Sequence of chain 1.B:
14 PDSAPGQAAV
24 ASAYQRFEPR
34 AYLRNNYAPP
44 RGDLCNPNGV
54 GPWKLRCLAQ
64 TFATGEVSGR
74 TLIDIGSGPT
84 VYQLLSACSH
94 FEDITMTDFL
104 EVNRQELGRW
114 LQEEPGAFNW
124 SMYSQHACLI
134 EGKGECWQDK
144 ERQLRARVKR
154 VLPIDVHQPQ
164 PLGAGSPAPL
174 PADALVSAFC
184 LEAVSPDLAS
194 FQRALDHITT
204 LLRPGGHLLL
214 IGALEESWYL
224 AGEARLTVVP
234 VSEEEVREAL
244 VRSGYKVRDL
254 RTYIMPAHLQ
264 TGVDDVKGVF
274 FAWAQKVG

This protein binds this small molecule.
Small molecule (SMILES): Cn1c(N)nc2ccccc21

Binding-site contacts:
Ligand atom N09 contacts residue TYR35 of chain 1.B at 3.7 Å.
Ligand atom C08 contacts residue ASN39 of chain 1.B at 3.5 Å.
Ligand atom C06 contacts residue ARG44 of chain 1.B at 4.1 Å.
Ligand atom C07 contacts residue TYR40 of chain 1.B at 3.9 Å (hydrophobic).
Ligand atom N02 contacts residue PHE182 of chain 1.B at 3.5 Å.
Ligand atom N09 contacts residue TYR40 of chain 1.B at 3.0 Å (h-bond).
Ligand atom C06 contacts residue ASN39 of chain 1.B at 4.2 Å.
Ligand atom C04 contacts residue MET258 of chain 1.B at 4.1 Å (hydrophobic).
Ligand atom C07 contacts residue ASN39 of chain 1.B at 3.7 Å.
Ligand atom C04 contacts residue PHE182 of chain 1.B at 4.0 Å (hydrophobic).
Ligand atom C06 contacts residue VAL53 of chain 1.B at 3.6 Å (hydrophobic).
Ligand atom C03 contacts residue ARG44 of chain 1.B at 3.9 Å.
Ligand atom N11 contacts residue TYR40 of chain 1.B at 4.4 Å.
Ligand atom N09 contacts residue ASN39 of chain 1.B at 3.5 Å (h-bond).
Ligand atom C03 contacts residue PHE182 of chain 1.B at 3.6 Å (hydrophobic).
Ligand atom N11 contacts residue ASN39 of chain 1.B at 4.2 Å.
Ligand atom C06 contacts residue LYS57 of chain 1.B at 3.8 Å.
Ligand atom N09 contacts residue PHE182 of chain 1.B at 3.6 Å.
Ligand atom C07 contacts residue PHE182 of chain 1.B at 4.2 Å (hydrophobic).
Ligand atom C10 contacts residue TYR40 of chain 1.B at 4.0 Å (hydrophobic).
Ligand atom C05 contacts residue ARG44 of chain 1.B at 4.0 Å.
Ligand atom C05 contacts residue VAL272 of chain 1.B at 4.3 Å (hydrophobic).
Ligand atom N02 contacts residue ASN39 of chain 1.B at 3.7 Å.
Ligand atom C10 contacts residue PHE182 of chain 1.B at 3.6 Å (hydrophobic).
Ligand atom C03 contacts residue ASN39 of chain 1.B at 3.7 Å.
Ligand atom N11 contacts residue TYR35 of chain 1.B at 2.7 Å (h-bond).
Ligand atom C01 contacts residue PHE182 of chain 1.B at 3.7 Å (hydrophobic).
Ligand atom C10 contacts residue TYR35 of chain 1.B at 3.6 Å (hydrophobic).
Ligand atom C05 contacts residue VAL53 of chain 1.B at 3.9 Å (hydrophobic).
Ligand atom C05 contacts residue MET258 of chain 1.B at 4.1 Å (hydrophobic).
Ligand atom N11 contacts residue PHE182 of chain 1.B at 3.5 Å.
Ligand atom C08 contacts residue PHE182 of chain 1.B at 3.7 Å (hydrophobic).
Ligand atom C08 contacts residue TYR40 of chain 1.B at 3.8 Å (hydrophobic).
Ligand atom C07 contacts residue LYS57 of chain 1.B at 3.5 Å.
Ligand atom C04 contacts residue ARG44 of chain 1.B at 3.6 Å.
Ligand atom C01 contacts residue ASP267 of chain 1.B at 4.0 Å.
Ligand atom C01 contacts residue ALA216 of chain 1.B at 4.0 Å (hydrophobic).
Ligand atom C10 contacts residue ASN39 of chain 1.B at 3.5 Å.
Ligand atom C01 contacts residue GLU219 of chain 1.B at 3.8 Å.
Ligand atom C04 contacts residue VAL272 of chain 1.B at 4.2 Å (hydrophobic).